Binding-site contacts:
Ligand atom C8 contacts residue ILE304 of chain 1.A at 4.0 Å (hydrophobic).
Ligand atom C2 contacts residue DMS1 of chain 1.G at 3.7 Å.
Ligand atom C4 contacts residue LEU125 of chain 1.A at 3.6 Å (hydrophobic).
Ligand atom N1 contacts residue GLY221 of chain 1.A at 3.6 Å.
Ligand atom N2 contacts residue TYR79 of chain 1.A at 4.0 Å.
Ligand atom N contacts residue ASP35 of chain 1.A at 3.7 Å.
Ligand atom N2 contacts residue GLY221 of chain 1.A at 3.1 Å (h-bond).
Ligand atom C7 contacts residue ILE304 of chain 1.A at 3.5 Å (hydrophobic).
Ligand atom C6 contacts residue GLY80 of chain 1.A at 3.6 Å.
Ligand atom C4 contacts residue GLY221 of chain 1.A at 3.4 Å.
Ligand atom C5 contacts residue ASP219 of chain 1.A at 3.4 Å.
Ligand atom C3 contacts residue GLY221 of chain 1.A at 3.8 Å.
Ligand atom N contacts residue THR222 of chain 1.A at 3.7 Å.
Ligand atom N contacts residue ASP219 of chain 1.A at 2.8 Å (salt-bridge).
Ligand atom C8 contacts residue ILE217 of chain 1.A at 3.9 Å (hydrophobic).
Ligand atom C1 contacts residue GLY221 of chain 1.A at 3.1 Å.
Ligand atom C3 contacts residue TYR79 of chain 1.A at 4.0 Å (hydrophobic).
Ligand atom C1 contacts residue TYR79 of chain 1.A at 3.8 Å (hydrophobic).
Ligand atom C2 contacts residue ASP81 of chain 1.A at 3.5 Å.
Ligand atom C contacts residue GLY80 of chain 1.A at 3.9 Å.
Ligand atom C6 contacts residue THR222 of chain 1.A at 4.0 Å.
Ligand atom C4 contacts residue ASP35 of chain 1.A at 3.2 Å.
Ligand atom C6 contacts residue ASP219 of chain 1.A at 4.0 Å.
Ligand atom C2 contacts residue TYR79 of chain 1.A at 3.9 Å (hydrophobic).
Ligand atom N1 contacts residue ASP219 of chain 1.A at 3.8 Å.
Ligand atom N1 contacts residue TYR79 of chain 1.A at 4.1 Å.
Ligand atom N1 contacts residue ASP35 of chain 1.A at 2.8 Å (salt-bridge).
Ligand atom C9 contacts residue PHE194 of chain 1.A at 3.6 Å (hydrophobic).
Ligand atom C10 contacts residue ASP219 of chain 1.A at 3.4 Å.
Ligand atom C4 contacts residue TYR79 of chain 1.A at 3.7 Å (hydrophobic).
Ligand atom C10 contacts residue PHE194 of chain 1.A at 4.0 Å (hydrophobic).
Ligand atom C1 contacts residue ASP35 of chain 1.A at 3.4 Å.
Ligand atom BR contacts residue ILE302 of chain 1.A at 3.2 Å.
Ligand atom C9 contacts residue ILE217 of chain 1.A at 3.4 Å (hydrophobic).
Ligand atom O contacts residue TYR79 of chain 1.A at 3.3 Å.
Ligand atom BR contacts residue ILE300 of chain 1.A at 3.9 Å.
Ligand atom O contacts residue GLY80 of chain 1.A at 3.0 Å (h-bond).
Ligand atom C2 contacts residue GLY221 of chain 1.A at 3.5 Å.
Ligand atom C contacts residue ASP219 of chain 1.A at 3.6 Å.
Ligand atom C10 contacts residue GLY37 of chain 1.A at 3.5 Å.

Sequence of chain 1.A:
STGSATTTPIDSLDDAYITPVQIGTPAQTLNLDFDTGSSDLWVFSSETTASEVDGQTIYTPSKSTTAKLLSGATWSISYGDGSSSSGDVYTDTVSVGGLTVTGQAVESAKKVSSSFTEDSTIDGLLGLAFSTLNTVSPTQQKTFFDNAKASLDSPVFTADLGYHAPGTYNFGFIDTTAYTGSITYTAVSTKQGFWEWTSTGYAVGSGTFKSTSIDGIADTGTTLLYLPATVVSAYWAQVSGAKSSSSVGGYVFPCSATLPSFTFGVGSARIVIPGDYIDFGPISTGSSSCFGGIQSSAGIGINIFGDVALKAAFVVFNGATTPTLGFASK

A small-molecule ligand and the protein it binds are described below.
Small molecule (SMILES): O=C(NNC1=NCCC1)c1ccc(Br)cc1